Binding-site contacts:
Ligand atom OAB contacts residue PHE97 of chain 1.B at 3.2 Å.
Ligand atom CAA contacts residue TYR15 of chain 1.B at 3.7 Å (hydrophobic).
Ligand atom CAA contacts residue CYS76 of chain 1.B at 3.8 Å (hydrophobic).
Ligand atom CAF contacts residue TYR15 of chain 1.B at 3.7 Å (hydrophobic).
Ligand atom OAD contacts residue PHE97 of chain 1.B at 3.5 Å.
Ligand atom CAK contacts residue PHE97 of chain 1.B at 4.2 Å (hydrophobic).
Ligand atom OAB contacts residue LEU107 of chain 1.B at 3.9 Å.
Ligand atom CAJ contacts residue ILE104 of chain 1.B at 4.2 Å (hydrophobic).
Ligand atom OAC contacts residue TYR48 of chain 1.B at 2.8 Å (h-bond).
Ligand atom CAJ contacts residue HIS35 of chain 1.B at 4.0 Å.
Ligand atom CAI contacts residue HIS35 of chain 1.B at 3.6 Å.
Ligand atom CAA contacts residue TRP96 of chain 1.B at 3.5 Å (hydrophobic).
Ligand atom OAH contacts residue TYR48 of chain 1.B at 3.9 Å.
Ligand atom CAG contacts residue HIS35 of chain 1.B at 3.6 Å.
Ligand atom CAF contacts residue LEU107 of chain 1.B at 4.0 Å (hydrophobic).
Ligand atom OAD contacts residue GLY100 of chain 1.B at 3.4 Å.
Ligand atom OAB contacts residue ILE104 of chain 1.B at 3.4 Å.
Ligand atom CAK contacts residue TRP96 of chain 1.B at 4.2 Å (hydrophobic).
Ligand atom CAA contacts residue TYR87 of chain 1.B at 3.5 Å (hydrophobic).
Ligand atom CAE contacts residue TYR15 of chain 1.B at 3.7 Å (hydrophobic).
Ligand atom CAA contacts residue 4ML1 of chain 1.H at 3.7 Å.
Ligand atom CAF contacts residue PHE97 of chain 1.B at 4.2 Å (hydrophobic).
Ligand atom OAH contacts residue TRP96 of chain 1.B at 4.0 Å.
Ligand atom CAE contacts residue ILE104 of chain 1.B at 4.2 Å (hydrophobic).
Ligand atom CAJ contacts residue TYR48 of chain 1.B at 3.7 Å (hydrophobic).
Ligand atom OAC contacts residue LEU17 of chain 1.B at 3.8 Å.
Ligand atom OAC contacts residue HIS35 of chain 1.B at 4.0 Å.
Ligand atom CAE contacts residue LEU17 of chain 1.B at 4.2 Å (hydrophobic).
Ligand atom OAD contacts residue TRP96 of chain 1.B at 3.9 Å.
Ligand atom CAG contacts residue PHE97 of chain 1.B at 3.5 Å (hydrophobic).
Ligand atom CAI contacts residue ILE104 of chain 1.B at 3.8 Å (hydrophobic).
Ligand atom OAD contacts residue HIS35 of chain 1.B at 3.2 Å (h-bond).
Ligand atom CAA contacts residue PHE97 of chain 1.B at 4.3 Å (hydrophobic).
Ligand atom CAE contacts residue LEU107 of chain 1.B at 3.8 Å (hydrophobic).
Ligand atom OAH contacts residue HIS35 of chain 1.B at 3.2 Å (h-bond).
Ligand atom CAK contacts residue HIS35 of chain 1.B at 4.0 Å.
Ligand atom CAG contacts residue TRP96 of chain 1.B at 4.0 Å (hydrophobic).
Ligand atom CAI contacts residue PHE97 of chain 1.B at 3.3 Å (hydrophobic).
Ligand atom OAD contacts residue ILE104 of chain 1.B at 3.8 Å.
Ligand atom OAC contacts residue ILE104 of chain 1.B at 4.2 Å.

Sequence of chain 1.B:
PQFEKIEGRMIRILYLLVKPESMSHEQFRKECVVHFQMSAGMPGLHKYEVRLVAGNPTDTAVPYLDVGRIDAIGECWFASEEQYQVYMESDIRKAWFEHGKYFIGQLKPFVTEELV

This protein binds this small molecule.
Small molecule (SMILES): C[C@]1(CC(=O)O)C=CC(=O)O1